Sequence of chain 1.A:
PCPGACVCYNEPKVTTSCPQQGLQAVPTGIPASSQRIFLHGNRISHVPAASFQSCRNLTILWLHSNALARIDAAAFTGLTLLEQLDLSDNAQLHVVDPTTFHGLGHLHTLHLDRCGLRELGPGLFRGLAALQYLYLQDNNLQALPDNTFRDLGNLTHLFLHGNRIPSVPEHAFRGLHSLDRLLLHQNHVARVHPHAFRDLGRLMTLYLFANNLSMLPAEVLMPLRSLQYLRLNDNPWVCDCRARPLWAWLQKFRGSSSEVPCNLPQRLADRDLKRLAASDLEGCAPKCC

Binding-site contacts:
Ligand atom O7 contacts residue ALA131 of chain 1.A at 4.2 Å.
Ligand atom C8 contacts residue ALA131 of chain 1.A at 4.0 Å (hydrophobic).
Ligand atom C1 contacts residue ASN156 of chain 1.A at 1.4 Å.
Ligand atom C2 contacts residue ASN156 of chain 1.A at 2.5 Å.
Ligand atom N2 contacts residue ASN156 of chain 1.A at 3.0 Å (h-bond).
Ligand atom C7 contacts residue ASN156 of chain 1.A at 3.4 Å.
Ligand atom C3 contacts residue ASN156 of chain 1.A at 3.8 Å.
Ligand atom C5 contacts residue ASN156 of chain 1.A at 3.6 Å.
Ligand atom C7 contacts residue ALA132 of chain 1.A at 4.4 Å (hydrophobic).
Ligand atom C7 contacts residue ALA131 of chain 1.A at 4.1 Å (hydrophobic).
Ligand atom O7 contacts residue ASN156 of chain 1.A at 3.4 Å (h-bond).
Ligand atom C4 contacts residue ASN156 of chain 1.A at 4.2 Å.
Ligand atom O7 contacts residue ALA132 of chain 1.A at 3.6 Å.
Ligand atom O5 contacts residue ASN156 of chain 1.A at 2.3 Å (h-bond).

The small molecule below binds the protein below.
Small molecule (SMILES): CC(=O)N[C@@H]1[C@@H](O)[C@H](O)[C@@H](CO)O[C@H]1O